Binding-site contacts:
Ligand atom C2 contacts residue ASN87 of chain 35.Q at 2.4 Å.
Ligand atom C5 contacts residue ASN87 of chain 35.Q at 3.7 Å.
Ligand atom C4 contacts residue LEU151 of chain 35.Q at 4.4 Å (hydrophobic).
Ligand atom C3 contacts residue ASN87 of chain 35.Q at 3.7 Å.
Ligand atom O7 contacts residue ASN87 of chain 35.Q at 3.9 Å.
Ligand atom O4 contacts residue LEU151 of chain 35.Q at 3.7 Å.
Ligand atom C5 contacts residue LEU151 of chain 35.Q at 4.1 Å (hydrophobic).
Ligand atom O5 contacts residue SER89 of chain 35.Q at 4.1 Å.
Ligand atom C6 contacts residue LEU151 of chain 35.Q at 3.8 Å (hydrophobic).
Ligand atom C7 contacts residue ASN87 of chain 35.Q at 3.6 Å.
Ligand atom O5 contacts residue SER79 of chain 35.Q at 4.4 Å.
Ligand atom C4 contacts residue ASN87 of chain 35.Q at 4.2 Å.
Ligand atom O5 contacts residue ASN87 of chain 35.Q at 2.3 Å (h-bond).
Ligand atom N2 contacts residue ASN87 of chain 35.Q at 2.9 Å (h-bond).
Ligand atom O6 contacts residue LEU151 of chain 35.Q at 3.4 Å.
Ligand atom C1 contacts residue ASN87 of chain 35.Q at 1.4 Å.
Ligand atom O7 contacts residue ASP85 of chain 35.Q at 4.3 Å.
Ligand atom C5 contacts residue SER89 of chain 35.Q at 4.3 Å.
Ligand atom C1 contacts residue SER89 of chain 35.Q at 4.5 Å.

This protein binds this small molecule.
Small molecule (SMILES): CC(=O)N[C@@H]1[C@@H](O)[C@H](O)[C@@H](CO)O[C@H]1O

Sequence of chain 35.Q:
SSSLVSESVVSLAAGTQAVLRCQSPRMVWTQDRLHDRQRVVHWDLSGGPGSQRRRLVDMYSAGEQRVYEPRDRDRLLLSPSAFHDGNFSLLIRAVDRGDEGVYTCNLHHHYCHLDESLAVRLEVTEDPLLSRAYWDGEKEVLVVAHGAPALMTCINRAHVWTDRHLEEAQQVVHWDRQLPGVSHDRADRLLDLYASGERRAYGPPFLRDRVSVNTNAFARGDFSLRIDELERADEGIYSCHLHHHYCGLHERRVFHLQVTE